Sequence of chain 1.D:
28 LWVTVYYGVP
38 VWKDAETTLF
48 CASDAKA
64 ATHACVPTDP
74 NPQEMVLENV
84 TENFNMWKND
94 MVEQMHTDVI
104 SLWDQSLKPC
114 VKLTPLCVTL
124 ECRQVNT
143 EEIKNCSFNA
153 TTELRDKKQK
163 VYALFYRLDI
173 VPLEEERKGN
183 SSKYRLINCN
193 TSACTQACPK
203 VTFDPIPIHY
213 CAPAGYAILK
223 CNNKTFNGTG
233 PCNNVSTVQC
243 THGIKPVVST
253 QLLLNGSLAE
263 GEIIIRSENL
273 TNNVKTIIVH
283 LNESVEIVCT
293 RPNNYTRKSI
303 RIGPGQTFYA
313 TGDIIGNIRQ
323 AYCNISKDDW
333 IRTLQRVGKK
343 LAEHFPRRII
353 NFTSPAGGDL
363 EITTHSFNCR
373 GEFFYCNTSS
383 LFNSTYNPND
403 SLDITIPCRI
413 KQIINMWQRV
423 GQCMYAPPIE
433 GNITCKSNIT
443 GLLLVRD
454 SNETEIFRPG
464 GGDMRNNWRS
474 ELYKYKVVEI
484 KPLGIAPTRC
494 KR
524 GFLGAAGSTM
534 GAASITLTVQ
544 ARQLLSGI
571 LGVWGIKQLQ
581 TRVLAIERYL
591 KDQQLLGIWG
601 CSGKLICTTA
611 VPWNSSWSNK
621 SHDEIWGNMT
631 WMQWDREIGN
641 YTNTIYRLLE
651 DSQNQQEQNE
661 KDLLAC

Binding-site contacts:
Ligand atom C8 contacts residue PHE150 of chain 1.D at 4.0 Å (hydrophobic).
Ligand atom C8 contacts residue SER149 of chain 1.D at 3.4 Å.
Ligand atom C5 contacts residue ASN151 of chain 1.D at 3.7 Å.
Ligand atom C7 contacts residue ASN151 of chain 1.D at 3.6 Å.
Ligand atom C1 contacts residue ASN151 of chain 1.D at 1.5 Å.
Ligand atom O7 contacts residue ASN151 of chain 1.D at 4.3 Å.
Ligand atom C8 contacts residue THR122 of chain 1.D at 4.2 Å.
Ligand atom O5 contacts residue ASN151 of chain 1.D at 2.4 Å (h-bond).
Ligand atom C4 contacts residue ASN151 of chain 1.D at 4.2 Å.
Ligand atom C8 contacts residue ASN151 of chain 1.D at 3.8 Å.
Ligand atom C2 contacts residue ASN151 of chain 1.D at 2.5 Å.
Ligand atom C3 contacts residue ASN151 of chain 1.D at 3.7 Å.
Ligand atom N2 contacts residue ASN151 of chain 1.D at 2.8 Å (h-bond).

The protein below binds the small molecule below.
Small molecule (SMILES): CC(=O)N[C@H]1[C@H](O[C@H]2[C@H](O)[C@@H](NC(C)=O)CO[C@@H]2CO)O[C@H](CO)[C@@H](O)[C@@H]1O